Binding-site contacts:
Ligand atom O6 contacts residue LYS117 of chain 1.G at 3.0 Å (salt-bridge).
Ligand atom C5 contacts residue ASN103 of chain 1.G at 3.7 Å.
Ligand atom C7 contacts residue ASN103 of chain 1.G at 3.5 Å.
Ligand atom O7 contacts residue ASN103 of chain 1.G at 3.8 Å.
Ligand atom N2 contacts residue ILE108 of chain 1.G at 4.3 Å.
Ligand atom C3 contacts residue ASN103 of chain 1.G at 3.8 Å.
Ligand atom C6 contacts residue LYS117 of chain 1.G at 4.3 Å.
Ligand atom C1 contacts residue ASN103 of chain 1.G at 1.4 Å.
Ligand atom C4 contacts residue ASN103 of chain 1.G at 4.3 Å.
Ligand atom C8 contacts residue ASN103 of chain 1.G at 4.5 Å.
Ligand atom O5 contacts residue ASN103 of chain 1.G at 2.4 Å (h-bond).
Ligand atom C2 contacts residue ASN103 of chain 1.G at 2.4 Å.
Ligand atom O6 contacts residue TYR161 of chain 1.G at 3.9 Å.
Ligand atom N2 contacts residue ASN103 of chain 1.G at 2.8 Å (h-bond).
Ligand atom O3 contacts residue ILE108 of chain 1.G at 4.2 Å.

This small molecule binds to this protein.
Small molecule (SMILES): CC(=O)N[C@H]1[C@H](O[C@H]2[C@H](O)[C@@H](NC(C)=O)CO[C@@H]2CO)O[C@H](CO)[C@@H](O)[C@@H]1O

Sequence of chain 1.G:
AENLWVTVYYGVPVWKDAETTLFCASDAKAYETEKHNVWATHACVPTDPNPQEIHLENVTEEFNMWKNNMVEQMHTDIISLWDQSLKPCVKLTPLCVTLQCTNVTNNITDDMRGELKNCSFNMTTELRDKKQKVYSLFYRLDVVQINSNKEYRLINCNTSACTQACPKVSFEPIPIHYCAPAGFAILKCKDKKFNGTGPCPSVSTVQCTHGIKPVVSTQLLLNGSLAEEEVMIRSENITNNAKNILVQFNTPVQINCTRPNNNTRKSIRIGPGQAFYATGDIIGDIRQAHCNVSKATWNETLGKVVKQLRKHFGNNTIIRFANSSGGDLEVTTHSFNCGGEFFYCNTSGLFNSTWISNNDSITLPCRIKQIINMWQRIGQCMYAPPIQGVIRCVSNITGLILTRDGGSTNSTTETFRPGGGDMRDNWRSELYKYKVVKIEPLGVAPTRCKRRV